Binding-site contacts:
Ligand atom O1 contacts residue MET89 of chain 1.A at 4.0 Å.
Ligand atom C4 contacts residue ILE175 of chain 1.A at 4.0 Å (hydrophobic).
Ligand atom C2 contacts residue HIS114 of chain 1.A at 3.8 Å.
Ligand atom C10 contacts residue LEU93 of chain 1.A at 4.3 Å (hydrophobic).
Ligand atom C2 contacts residue ILE175 of chain 1.A at 3.8 Å (hydrophobic).
Ligand atom O1 contacts residue LEU93 of chain 1.A at 4.2 Å.
Ligand atom C13 contacts residue VAL171 of chain 1.A at 4.1 Å (hydrophobic).
Ligand atom C3 contacts residue ASP172 of chain 1.A at 3.2 Å.
Ligand atom C13 contacts residue MET167 of chain 1.A at 4.1 Å (hydrophobic).
Ligand atom C5 contacts residue ILE175 of chain 1.A at 3.9 Å (hydrophobic).
Ligand atom C11 contacts residue LEU93 of chain 1.A at 4.0 Å (hydrophobic).
Ligand atom C14 contacts residue ILE141 of chain 1.A at 4.0 Å (hydrophobic).
Ligand atom C3 contacts residue ILE175 of chain 1.A at 3.9 Å (hydrophobic).
Ligand atom O3 contacts residue ASN110 of chain 1.A at 3.0 Å (h-bond).
Ligand atom O1 contacts residue ILE141 of chain 1.A at 3.5 Å.
Ligand atom C1 contacts residue ILE175 of chain 1.A at 3.6 Å (hydrophobic).
Ligand atom O2 contacts residue ASP172 of chain 1.A at 2.1 Å (salt-bridge).
Ligand atom C14 contacts residue PHE168 of chain 1.A at 4.0 Å (hydrophobic).
Ligand atom C7 contacts residue PHE168 of chain 1.A at 4.0 Å (hydrophobic).
Ligand atom O1 contacts residue MET167 of chain 1.A at 3.9 Å.
Ligand atom C13 contacts residue LEU93 of chain 1.A at 4.0 Å (hydrophobic).
Ligand atom C6 contacts residue ILE175 of chain 1.A at 3.7 Å (hydrophobic).
Ligand atom C12 contacts residue ILE141 of chain 1.A at 3.4 Å (hydrophobic).
Ligand atom C8 contacts residue VAL171 of chain 1.A at 4.2 Å (hydrophobic).
Ligand atom C14 contacts residue VAL171 of chain 1.A at 3.8 Å (hydrophobic).
Ligand atom C13 contacts residue ILE141 of chain 1.A at 3.5 Å (hydrophobic).
Ligand atom C2 contacts residue ASN110 of chain 1.A at 3.1 Å.
Ligand atom C4 contacts residue PHE168 of chain 1.A at 4.2 Å (hydrophobic).
Ligand atom C5 contacts residue VAL171 of chain 1.A at 4.3 Å (hydrophobic).
Ligand atom C7 contacts residue VAL171 of chain 1.A at 3.6 Å (hydrophobic).
Ligand atom C13 contacts residue PHE168 of chain 1.A at 4.2 Å (hydrophobic).
Ligand atom C11 contacts residue ILE141 of chain 1.A at 3.9 Å (hydrophobic).
Ligand atom C11 contacts residue LEU92 of chain 1.A at 4.2 Å (hydrophobic).
Ligand atom O3 contacts residue ILE175 of chain 1.A at 4.2 Å.
Ligand atom O2 contacts residue HIS114 of chain 1.A at 2.7 Å (h-bond).
Ligand atom C12 contacts residue LEU93 of chain 1.A at 3.8 Å (hydrophobic).
Ligand atom C4 contacts residue ASP172 of chain 1.A at 3.5 Å.
Ligand atom C3 contacts residue HIS114 of chain 1.A at 3.7 Å.
Ligand atom C1 contacts residue ASN110 of chain 1.A at 3.5 Å.
Ligand atom O3 contacts residue LEU66 of chain 1.A at 4.1 Å.

A protein and the small-molecule ligand that binds it are described below.
Small molecule (SMILES): Oc1ccc(/C=C/c2cc(O)cc(O)c2)cc1

Sequence of chain 1.A:
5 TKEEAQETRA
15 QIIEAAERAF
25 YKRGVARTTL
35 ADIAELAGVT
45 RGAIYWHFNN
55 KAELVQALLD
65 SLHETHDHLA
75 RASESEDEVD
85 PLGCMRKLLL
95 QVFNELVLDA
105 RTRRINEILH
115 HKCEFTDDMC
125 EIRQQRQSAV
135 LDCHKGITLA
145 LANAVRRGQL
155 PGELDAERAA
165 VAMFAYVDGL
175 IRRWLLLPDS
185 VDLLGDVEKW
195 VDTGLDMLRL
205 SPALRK